Binding-site contacts:
Ligand atom N contacts residue MET247 of chain 59.A at 3.8 Å.
Ligand atom SG contacts residue THR248 of chain 59.A at 3.2 Å (h-bond).
Ligand atom CA contacts residue MET247 of chain 59.A at 4.2 Å (hydrophobic).
Ligand atom O contacts residue ARG233 of chain 59.C at 4.1 Å.
Ligand atom SG contacts residue MET247 of chain 59.A at 3.4 Å.
Ligand atom N contacts residue PRO249 of chain 59.A at 3.5 Å.
Ligand atom CA contacts residue ASP235 of chain 59.C at 4.0 Å.
Ligand atom C contacts residue MET247 of chain 59.A at 3.7 Å (hydrophobic).
Ligand atom SG contacts residue ASP235 of chain 59.C at 3.7 Å.
Ligand atom SG contacts residue GLY1 of chain 59.P at 4.4 Å.
Ligand atom SG contacts residue ILE236 of chain 59.C at 4.3 Å.
Ligand atom CB contacts residue GLY1 of chain 59.P at 3.7 Å.
Ligand atom CB contacts residue THR248 of chain 59.A at 4.5 Å.
Ligand atom O contacts residue ASP235 of chain 59.C at 3.4 Å.
Ligand atom CB contacts residue ASP235 of chain 59.C at 2.8 Å.
Ligand atom O contacts residue GLY1 of chain 59.P at 2.2 Å (h-bond).
Ligand atom N contacts residue THR248 of chain 59.A at 4.1 Å.
Ligand atom C contacts residue GLY1 of chain 59.P at 1.3 Å.
Ligand atom C contacts residue ASP235 of chain 59.C at 4.3 Å.
Ligand atom CB contacts residue PRO249 of chain 59.A at 4.3 Å (hydrophobic).
Ligand atom SG contacts residue PRO249 of chain 59.A at 3.6 Å.
Ligand atom N contacts residue GLY1 of chain 59.P at 2.9 Å (h-bond).
Ligand atom O contacts residue MET247 of chain 59.A at 3.8 Å.
Ligand atom CA contacts residue GLY1 of chain 59.P at 2.4 Å.

The small molecule below binds the protein below.
Small molecule (SMILES): N[C@@H](CS)C(=O)O

Sequence of chain 59.A:
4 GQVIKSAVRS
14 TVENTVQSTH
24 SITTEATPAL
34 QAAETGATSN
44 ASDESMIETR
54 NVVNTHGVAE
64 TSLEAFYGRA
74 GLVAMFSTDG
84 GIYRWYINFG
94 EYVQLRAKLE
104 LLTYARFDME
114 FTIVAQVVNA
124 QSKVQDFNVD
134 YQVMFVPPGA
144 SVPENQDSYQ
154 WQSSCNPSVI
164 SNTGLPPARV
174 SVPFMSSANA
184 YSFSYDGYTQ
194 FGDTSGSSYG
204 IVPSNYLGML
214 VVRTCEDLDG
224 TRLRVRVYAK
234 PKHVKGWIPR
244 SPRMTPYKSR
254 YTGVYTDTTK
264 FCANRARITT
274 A

Sequence of chain 59.C:
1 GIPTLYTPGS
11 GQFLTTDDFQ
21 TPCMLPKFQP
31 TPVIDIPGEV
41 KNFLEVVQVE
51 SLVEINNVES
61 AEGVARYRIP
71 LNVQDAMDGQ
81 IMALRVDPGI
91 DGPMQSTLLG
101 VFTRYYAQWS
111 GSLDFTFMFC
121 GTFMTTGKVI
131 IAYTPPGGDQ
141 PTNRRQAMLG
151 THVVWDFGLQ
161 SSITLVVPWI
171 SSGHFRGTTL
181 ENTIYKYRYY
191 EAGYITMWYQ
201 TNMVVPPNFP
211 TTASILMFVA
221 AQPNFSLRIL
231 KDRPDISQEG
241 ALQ